Binding-site contacts:
Ligand atom O1 contacts residue GLU107 of chain 1.J at 3.1 Å (salt-bridge).
Ligand atom CA contacts residue PRO387 of chain 1.L at 3.4 Å (hydrophobic).
Ligand atom C5 contacts residue TYR163 of chain 1.L at 3.2 Å (hydrophobic).
Ligand atom OC2 contacts residue PRO387 of chain 1.L at 3.4 Å.
Ligand atom CA contacts residue GLU107 of chain 1.J at 3.5 Å.
Ligand atom C4 contacts residue TYR108 of chain 1.J at 3.7 Å (hydrophobic).
Ligand atom OC2 contacts residue ASP397 of chain 1.L at 3.4 Å (salt-bridge).
Ligand atom O1 contacts residue TYR111 of chain 1.J at 2.9 Å (h-bond).
Ligand atom C3 contacts residue TYR163 of chain 1.L at 3.7 Å (hydrophobic).
Ligand atom P1 contacts residue GLU107 of chain 1.J at 3.5 Å.
Ligand atom OC2 contacts residue SER403 of chain 1.L at 3.5 Å (h-bond).
Ligand atom C3 contacts residue PRO387 of chain 1.L at 3.6 Å (hydrophobic).
Ligand atom C6 contacts residue PHE389 of chain 1.L at 4.0 Å (hydrophobic).
Ligand atom C contacts residue PRO387 of chain 1.L at 4.0 Å (hydrophobic).
Ligand atom C2 contacts residue PRO387 of chain 1.L at 3.9 Å (hydrophobic).
Ligand atom P1 contacts residue TYR111 of chain 1.J at 4.1 Å.
Ligand atom C2 contacts residue SER388 of chain 1.L at 3.9 Å.
Ligand atom OC1 contacts residue ARG423 of chain 1.L at 3.0 Å (salt-bridge).
Ligand atom C6 contacts residue TYR163 of chain 1.L at 3.8 Å (hydrophobic).
Ligand atom C4 contacts residue TYR163 of chain 1.L at 3.2 Å (hydrophobic).
Ligand atom OC1 contacts residue SER403 of chain 1.L at 3.1 Å (h-bond).
Ligand atom N1 contacts residue SER388 of chain 1.L at 3.9 Å.
Ligand atom C6 contacts residue LYS261 of chain 1.L at 3.3 Å.
Ligand atom C5 contacts residue TYR108 of chain 1.J at 3.8 Å (hydrophobic).
Ligand atom C2 contacts residue TYR163 of chain 1.L at 4.2 Å (hydrophobic).
Ligand atom O3 contacts residue TYR163 of chain 1.L at 3.4 Å (h-bond).
Ligand atom C6 contacts residue SER388 of chain 1.L at 4.1 Å.
Ligand atom C5 contacts residue PLP1 of chain 1.IA at 3.7 Å.
Ligand atom O2 contacts residue GLU107 of chain 1.J at 3.3 Å (salt-bridge).
Ligand atom C5 contacts residue LYS261 of chain 1.L at 3.5 Å.
Ligand atom O2 contacts residue SER403 of chain 1.L at 3.1 Å (h-bond).
Ligand atom OC2 contacts residue ARG423 of chain 1.L at 3.8 Å.
Ligand atom C contacts residue SER403 of chain 1.L at 3.6 Å.
Ligand atom C6 contacts residue PLP1 of chain 1.IA at 3.9 Å.
Ligand atom C2 contacts residue ARG423 of chain 1.L at 3.8 Å.
Ligand atom N1 contacts residue ARG423 of chain 1.L at 3.3 Å (salt-bridge).
Ligand atom N1 contacts residue TYR163 of chain 1.L at 4.1 Å.
Ligand atom C contacts residue ARG423 of chain 1.L at 3.3 Å.
Ligand atom O2 contacts residue MET402 of chain 1.L at 3.2 Å (h-bond).
Ligand atom C3 contacts residue SER388 of chain 1.L at 4.1 Å.

This protein binds this small molecule.
Small molecule (SMILES): O=C(O)c1ncccc1CP(=O)(O)O

Sequence of chain 1.J:
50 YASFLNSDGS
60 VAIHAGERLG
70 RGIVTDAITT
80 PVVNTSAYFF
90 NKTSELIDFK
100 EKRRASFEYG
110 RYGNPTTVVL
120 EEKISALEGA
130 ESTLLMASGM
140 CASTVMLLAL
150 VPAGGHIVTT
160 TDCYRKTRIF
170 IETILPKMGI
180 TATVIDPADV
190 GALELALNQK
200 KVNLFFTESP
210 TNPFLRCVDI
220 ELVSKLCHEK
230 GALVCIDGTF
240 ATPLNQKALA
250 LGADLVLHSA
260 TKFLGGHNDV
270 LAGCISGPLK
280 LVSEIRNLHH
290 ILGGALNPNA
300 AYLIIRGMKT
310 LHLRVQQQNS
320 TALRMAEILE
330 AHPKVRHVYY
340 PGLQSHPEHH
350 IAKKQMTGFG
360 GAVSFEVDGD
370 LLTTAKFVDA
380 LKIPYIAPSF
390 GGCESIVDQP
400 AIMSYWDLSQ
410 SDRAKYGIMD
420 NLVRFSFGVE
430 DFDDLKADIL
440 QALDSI

Sequence of chain 1.L:
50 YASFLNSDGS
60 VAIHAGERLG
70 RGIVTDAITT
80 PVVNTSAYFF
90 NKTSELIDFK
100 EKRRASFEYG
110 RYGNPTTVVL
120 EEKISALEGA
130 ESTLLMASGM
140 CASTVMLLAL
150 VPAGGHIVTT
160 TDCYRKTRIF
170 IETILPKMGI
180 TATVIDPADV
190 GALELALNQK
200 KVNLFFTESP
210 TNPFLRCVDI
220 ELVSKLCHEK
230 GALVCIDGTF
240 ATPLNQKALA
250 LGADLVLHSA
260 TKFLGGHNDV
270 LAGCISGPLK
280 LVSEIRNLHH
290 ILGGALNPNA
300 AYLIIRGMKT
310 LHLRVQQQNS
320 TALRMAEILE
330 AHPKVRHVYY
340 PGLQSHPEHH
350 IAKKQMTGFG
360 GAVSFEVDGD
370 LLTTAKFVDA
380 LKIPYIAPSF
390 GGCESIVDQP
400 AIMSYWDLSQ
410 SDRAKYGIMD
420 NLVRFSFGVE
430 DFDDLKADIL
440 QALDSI